Binding-site contacts:
Ligand atom O1 contacts residue VAL43 of chain 1.FB at 3.0 Å (h-bond).
Ligand atom C3 contacts residue MET38 of chain 1.UB at 4.2 Å (hydrophobic).
Ligand atom C4 contacts residue LYS44 of chain 1.FB at 4.3 Å.
Ligand atom P1 contacts residue MET38 of chain 1.UB at 3.8 Å.
Ligand atom O3 contacts residue MET38 of chain 1.UB at 4.1 Å.
Ligand atom P1 contacts residue LYS44 of chain 1.FB at 3.8 Å.
Ligand atom O3 contacts residue VAL32 of chain 1.TB at 4.3 Å.
Ligand atom O4 contacts residue LYS44 of chain 1.FB at 3.5 Å.
Ligand atom O6 contacts residue LYS44 of chain 1.FB at 4.3 Å.
Ligand atom C1 contacts residue VAL43 of chain 1.FB at 3.4 Å (hydrophobic).
Ligand atom P1 contacts residue VAL43 of chain 1.FB at 4.1 Å.
Ligand atom O4 contacts residue MET39 of chain 1.UB at 3.8 Å.
Ligand atom O4 contacts residue MET38 of chain 1.UB at 4.1 Å.
Ligand atom O3 contacts residue VAL43 of chain 1.FB at 3.8 Å.
Ligand atom O1 contacts residue LYS44 of chain 1.FB at 3.5 Å.
Ligand atom O2 contacts residue VAL32 of chain 1.TB at 3.6 Å.
Ligand atom C2 contacts residue VAL43 of chain 1.FB at 3.7 Å (hydrophobic).
Ligand atom O2 contacts residue MET38 of chain 1.UB at 3.0 Å (h-bond).
Ligand atom C4 contacts residue MET39 of chain 1.UB at 3.9 Å (hydrophobic).
Ligand atom O5 contacts residue LYS44 of chain 1.FB at 3.4 Å (salt-bridge).
Ligand atom P1 contacts residue VAL32 of chain 1.TB at 4.4 Å.
Ligand atom O3 contacts residue LYS44 of chain 1.FB at 3.4 Å.
Ligand atom C5 contacts residue LYS44 of chain 1.FB at 4.1 Å.
Ligand atom C3 contacts residue MET39 of chain 1.UB at 3.5 Å (hydrophobic).
Ligand atom O5 contacts residue MET39 of chain 1.UB at 3.1 Å (h-bond).

Sequence of chain 1.FB:
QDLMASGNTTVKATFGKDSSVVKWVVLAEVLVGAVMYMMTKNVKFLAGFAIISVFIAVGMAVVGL

Sequence of chain 1.TB:
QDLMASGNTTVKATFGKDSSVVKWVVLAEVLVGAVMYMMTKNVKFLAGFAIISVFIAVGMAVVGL

A small-molecule ligand and the protein it binds are described below.
Small molecule (SMILES): CCOP(=O)(O)OC[C@H](O)CO

Sequence of chain 1.UB:
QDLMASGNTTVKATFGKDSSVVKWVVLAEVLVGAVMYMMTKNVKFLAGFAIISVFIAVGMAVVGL